Sequence of chain 1.A:
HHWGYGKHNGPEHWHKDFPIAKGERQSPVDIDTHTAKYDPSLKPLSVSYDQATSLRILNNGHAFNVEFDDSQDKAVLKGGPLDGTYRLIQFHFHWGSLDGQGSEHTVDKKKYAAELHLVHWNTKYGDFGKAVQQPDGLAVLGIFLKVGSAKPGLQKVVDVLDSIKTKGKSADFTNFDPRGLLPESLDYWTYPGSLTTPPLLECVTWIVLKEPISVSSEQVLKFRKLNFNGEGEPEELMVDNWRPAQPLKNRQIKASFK

This small molecule binds to this protein.
Small molecule (SMILES): Nc1c(F)cc(S(=O)(=O)Nc2nnc(S(N)(=O)=O)s2)cc1Cl

Binding-site contacts:
Ligand atom S2 contacts residue HIS93 of chain 1.A at 3.9 Å.
Ligand atom S1 contacts residue HIS93 of chain 1.A at 3.8 Å.
Ligand atom C4 contacts residue LEU196 of chain 1.A at 3.5 Å (hydrophobic).
Ligand atom C3 contacts residue PHE129 of chain 1.A at 3.6 Å (hydrophobic).
Ligand atom N1 contacts residue GLU105 of chain 1.A at 3.9 Å.
Ligand atom C4 contacts residue PHE129 of chain 1.A at 3.5 Å (hydrophobic).
Ligand atom N3 contacts residue THR198 of chain 1.A at 3.5 Å (h-bond).
Ligand atom O2 contacts residue TRP207 of chain 1.A at 3.6 Å.
Ligand atom N1 contacts residue HIS93 of chain 1.A at 3.3 Å (h-bond).
Ligand atom N2 contacts residue THR198 of chain 1.A at 3.2 Å (h-bond).
Ligand atom S1 contacts residue ZN1 of chain 1.B at 3.0 Å.
Ligand atom O4 contacts residue GOL1 of chain 1.F at 2.7 Å (h-bond).
Ligand atom N2 contacts residue LEU196 of chain 1.A at 3.7 Å.
Ligand atom S1 contacts residue THR197 of chain 1.A at 3.8 Å.
Ligand atom C5 contacts residue LEU196 of chain 1.A at 3.5 Å (hydrophobic).
Ligand atom O1 contacts residue ZN1 of chain 1.B at 3.0 Å.
Ligand atom N4 contacts residue GOL1 of chain 1.F at 3.8 Å.
Ligand atom F contacts residue VAL133 of chain 1.A at 3.1 Å.
Ligand atom O3 contacts residue PHE129 of chain 1.A at 3.5 Å.
Ligand atom O1 contacts residue HIS118 of chain 1.A at 3.3 Å (h-bond).
Ligand atom O1 contacts residue HIS93 of chain 1.A at 3.4 Å.
Ligand atom N1 contacts residue ZN1 of chain 1.B at 2.0 Å.
Ligand atom N5 contacts residue VAL133 of chain 1.A at 3.7 Å.
Ligand atom O2 contacts residue LEU196 of chain 1.A at 3.1 Å.
Ligand atom C5 contacts residue VAL133 of chain 1.A at 3.8 Å (hydrophobic).
Ligand atom F contacts residue LEU202 of chain 1.A at 3.1 Å.
Ligand atom C5 contacts residue PHE129 of chain 1.A at 3.9 Å (hydrophobic).
Ligand atom N5 contacts residue LEU202 of chain 1.A at 3.6 Å.
Ligand atom N1 contacts residue THR197 of chain 1.A at 2.6 Å (h-bond).
Ligand atom F contacts residue LEU196 of chain 1.A at 3.0 Å.
Ligand atom S2 contacts residue LEU196 of chain 1.A at 3.9 Å.
Ligand atom S1 contacts residue HIS118 of chain 1.A at 3.9 Å.
Ligand atom S2 contacts residue VAL120 of chain 1.A at 3.7 Å.
Ligand atom N1 contacts residue HIS118 of chain 1.A at 3.3 Å (h-bond).
Ligand atom O3 contacts residue GLN91 of chain 1.A at 3.8 Å.
Ligand atom N1 contacts residue HIS95 of chain 1.A at 3.2 Å (h-bond).
Ligand atom S3 contacts residue GOL1 of chain 1.F at 3.7 Å.
Ligand atom N3 contacts residue GOL1 of chain 1.F at 3.8 Å.
Ligand atom O2 contacts residue THR197 of chain 1.A at 2.9 Å (h-bond).
Ligand atom C2 contacts residue GOL1 of chain 1.F at 3.5 Å.